Sequence of chain 1.B:
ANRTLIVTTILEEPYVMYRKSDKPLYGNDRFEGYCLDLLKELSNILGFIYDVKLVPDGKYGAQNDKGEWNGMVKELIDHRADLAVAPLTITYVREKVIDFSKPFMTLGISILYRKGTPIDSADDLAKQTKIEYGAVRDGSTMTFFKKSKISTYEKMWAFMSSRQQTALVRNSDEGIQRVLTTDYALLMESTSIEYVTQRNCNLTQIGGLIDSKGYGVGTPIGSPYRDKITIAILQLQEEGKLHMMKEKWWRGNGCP

The small molecule below binds the protein below.
Small molecule (SMILES): N[C@@H](CCC(=O)O)C(=O)O

Binding-site contacts:
Ligand atom CG contacts residue TYR60 of chain 1.B at 4.1 Å (hydrophobic).
Ligand atom CA contacts residue PRO87 of chain 1.B at 4.0 Å (hydrophobic).
Ligand atom C contacts residue TYR60 of chain 1.B at 3.4 Å (hydrophobic).
Ligand atom OE2 contacts residue THR141 of chain 1.B at 2.7 Å (h-bond).
Ligand atom OXT contacts residue LEU88 of chain 1.B at 3.6 Å.
Ligand atom CA contacts residue SER140 of chain 1.B at 3.3 Å.
Ligand atom OE1 contacts residue THR141 of chain 1.B at 3.0 Å (h-bond).
Ligand atom CA contacts residue THR89 of chain 1.B at 3.4 Å.
Ligand atom OXT contacts residue PRO87 of chain 1.B at 3.6 Å (h-bond).
Ligand atom O contacts residue SER140 of chain 1.B at 2.8 Å (h-bond).
Ligand atom CA contacts residue TYR60 of chain 1.B at 3.9 Å (hydrophobic).
Ligand atom N contacts residue PRO87 of chain 1.B at 2.8 Å (h-bond).
Ligand atom OXT contacts residue SER140 of chain 1.B at 4.0 Å.
Ligand atom N contacts residue TYR60 of chain 1.B at 4.0 Å.
Ligand atom O contacts residue TYR60 of chain 1.B at 3.2 Å.
Ligand atom OXT contacts residue THR89 of chain 1.B at 2.9 Å (h-bond).
Ligand atom CB contacts residue SER140 of chain 1.B at 4.4 Å.
Ligand atom OXT contacts residue ARG94 of chain 1.B at 2.9 Å (salt-bridge).
Ligand atom N contacts residue THR89 of chain 1.B at 2.9 Å (h-bond).
Ligand atom CD contacts residue GLU189 of chain 1.B at 4.0 Å.
Ligand atom C contacts residue PRO87 of chain 1.B at 4.2 Å (hydrophobic).
Ligand atom N contacts residue TYR215 of chain 1.B at 3.6 Å.
Ligand atom O contacts residue ARG94 of chain 1.B at 2.7 Å (salt-bridge).
Ligand atom CG contacts residue GLU189 of chain 1.B at 3.6 Å.
Ligand atom CB contacts residue TYR60 of chain 1.B at 3.4 Å (hydrophobic).
Ligand atom O contacts residue GLY139 of chain 1.B at 3.3 Å.
Ligand atom N contacts residue SER140 of chain 1.B at 4.2 Å.
Ligand atom C contacts residue SER140 of chain 1.B at 3.4 Å.
Ligand atom CD contacts residue SER140 of chain 1.B at 4.3 Å.
Ligand atom OE1 contacts residue GLY139 of chain 1.B at 3.5 Å.
Ligand atom C contacts residue GLY139 of chain 1.B at 4.4 Å.
Ligand atom N contacts residue GLU189 of chain 1.B at 2.7 Å (salt-bridge).
Ligand atom OE1 contacts residue SER140 of chain 1.B at 3.1 Å (h-bond).
Ligand atom CD contacts residue THR141 of chain 1.B at 3.4 Å.
Ligand atom CA contacts residue GLU189 of chain 1.B at 3.5 Å.
Ligand atom CB contacts residue GLU189 of chain 1.B at 4.1 Å.
Ligand atom C contacts residue ARG94 of chain 1.B at 3.5 Å.
Ligand atom C contacts residue THR89 of chain 1.B at 3.6 Å.
Ligand atom OE2 contacts residue GLU189 of chain 1.B at 3.8 Å.
Ligand atom OXT contacts residue TYR60 of chain 1.B at 3.3 Å.